Sequence of chain 1.C:
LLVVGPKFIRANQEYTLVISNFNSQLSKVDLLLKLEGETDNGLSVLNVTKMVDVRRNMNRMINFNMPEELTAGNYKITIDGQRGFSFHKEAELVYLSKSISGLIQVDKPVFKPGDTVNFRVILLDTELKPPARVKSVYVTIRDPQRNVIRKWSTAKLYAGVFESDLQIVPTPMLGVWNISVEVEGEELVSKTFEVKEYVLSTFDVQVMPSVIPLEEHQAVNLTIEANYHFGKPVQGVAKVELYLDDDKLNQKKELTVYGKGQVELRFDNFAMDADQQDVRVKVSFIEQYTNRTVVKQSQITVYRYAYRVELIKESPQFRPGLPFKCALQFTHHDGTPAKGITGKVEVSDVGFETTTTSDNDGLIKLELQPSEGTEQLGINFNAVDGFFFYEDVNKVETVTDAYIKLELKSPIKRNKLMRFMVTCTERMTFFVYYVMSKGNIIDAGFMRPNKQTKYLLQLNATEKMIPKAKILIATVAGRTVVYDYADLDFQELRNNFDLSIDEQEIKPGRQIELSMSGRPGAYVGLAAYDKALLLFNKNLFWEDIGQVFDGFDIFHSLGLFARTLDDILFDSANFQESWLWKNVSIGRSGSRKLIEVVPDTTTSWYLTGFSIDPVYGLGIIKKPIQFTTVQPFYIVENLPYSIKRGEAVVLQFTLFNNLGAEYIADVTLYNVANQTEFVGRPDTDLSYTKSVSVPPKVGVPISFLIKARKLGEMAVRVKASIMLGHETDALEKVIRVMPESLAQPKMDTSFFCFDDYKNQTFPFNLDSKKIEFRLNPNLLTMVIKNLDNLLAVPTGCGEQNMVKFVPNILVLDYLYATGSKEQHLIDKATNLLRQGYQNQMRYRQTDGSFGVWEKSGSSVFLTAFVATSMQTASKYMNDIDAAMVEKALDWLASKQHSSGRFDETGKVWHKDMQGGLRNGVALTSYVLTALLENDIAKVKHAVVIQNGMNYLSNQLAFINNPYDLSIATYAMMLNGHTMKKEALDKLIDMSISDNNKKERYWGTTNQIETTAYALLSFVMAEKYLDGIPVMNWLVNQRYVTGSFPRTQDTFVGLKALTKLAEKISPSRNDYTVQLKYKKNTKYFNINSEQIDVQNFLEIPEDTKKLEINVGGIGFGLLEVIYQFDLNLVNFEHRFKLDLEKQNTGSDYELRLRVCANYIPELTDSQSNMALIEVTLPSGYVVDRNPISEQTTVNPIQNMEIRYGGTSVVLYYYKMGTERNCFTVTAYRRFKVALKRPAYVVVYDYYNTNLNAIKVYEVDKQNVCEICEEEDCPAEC

Binding-site contacts:
Ligand atom C4 contacts residue ASN291 of chain 1.C at 4.3 Å.
Ligand atom C7 contacts residue ASN291 of chain 1.C at 3.3 Å.
Ligand atom C8 contacts residue THR290 of chain 1.C at 3.5 Å.
Ligand atom O3 contacts residue NAG1 of chain 1.O at 2.7 Å (h-bond).
Ligand atom N2 contacts residue THR290 of chain 1.C at 4.3 Å.
Ligand atom O4 contacts residue NAG1 of chain 1.O at 2.5 Å (h-bond).
Ligand atom C3 contacts residue ASN291 of chain 1.C at 3.8 Å.
Ligand atom N2 contacts residue TYR289 of chain 1.C at 3.4 Å (h-bond).
Ligand atom C2 contacts residue TYR289 of chain 1.C at 4.4 Å (hydrophobic).
Ligand atom O3 contacts residue SER1187 of chain 1.C at 3.3 Å (h-bond).
Ligand atom C1 contacts residue ASN291 of chain 1.C at 1.4 Å.
Ligand atom O7 contacts residue ASN291 of chain 1.C at 3.2 Å (h-bond).
Ligand atom C3 contacts residue TYR1189 of chain 1.C at 4.0 Å (hydrophobic).
Ligand atom C8 contacts residue TYR1268 of chain 1.C at 4.3 Å (hydrophobic).
Ligand atom O5 contacts residue ASN291 of chain 1.C at 2.4 Å (h-bond).
Ligand atom O7 contacts residue THR290 of chain 1.C at 3.9 Å.
Ligand atom O7 contacts residue SER1187 of chain 1.C at 3.5 Å (h-bond).
Ligand atom C7 contacts residue TYR289 of chain 1.C at 3.8 Å (hydrophobic).
Ligand atom C7 contacts residue SER1187 of chain 1.C at 3.0 Å.
Ligand atom N2 contacts residue ASN291 of chain 1.C at 3.0 Å (h-bond).
Ligand atom C7 contacts residue THR290 of chain 1.C at 3.7 Å.
Ligand atom C8 contacts residue SER1187 of chain 1.C at 3.2 Å.
Ligand atom C3 contacts residue SER1187 of chain 1.C at 4.1 Å.
Ligand atom N2 contacts residue TYR1189 of chain 1.C at 4.3 Å.
Ligand atom N2 contacts residue SER1187 of chain 1.C at 3.0 Å (h-bond).
Ligand atom C8 contacts residue ASN291 of chain 1.C at 4.4 Å.
Ligand atom C8 contacts residue TYR289 of chain 1.C at 3.4 Å (hydrophobic).
Ligand atom C4 contacts residue NAG1 of chain 1.O at 3.3 Å.
Ligand atom O6 contacts residue NAG1 of chain 1.O at 2.9 Å (h-bond).
Ligand atom C2 contacts residue SER1187 of chain 1.C at 3.7 Å.
Ligand atom C8 contacts residue TYR1189 of chain 1.C at 4.0 Å (hydrophobic).
Ligand atom C5 contacts residue ASN291 of chain 1.C at 3.5 Å.
Ligand atom C3 contacts residue NAG1 of chain 1.O at 3.6 Å.
Ligand atom C2 contacts residue ASN291 of chain 1.C at 2.7 Å.
Ligand atom C6 contacts residue NAG1 of chain 1.O at 4.2 Å.
Ligand atom C2 contacts residue NAG1 of chain 1.O at 4.2 Å.
Ligand atom C8 contacts residue GLU1190 of chain 1.C at 4.1 Å.
Ligand atom O3 contacts residue TYR1189 of chain 1.C at 3.1 Å.

A protein and the small-molecule ligand that binds it are described below.
Small molecule (SMILES): CC(=O)N[C@@H]1[C@@H](O)[C@H](O)[C@@H](CO)O[C@H]1O